Sequence of chain 1.A:
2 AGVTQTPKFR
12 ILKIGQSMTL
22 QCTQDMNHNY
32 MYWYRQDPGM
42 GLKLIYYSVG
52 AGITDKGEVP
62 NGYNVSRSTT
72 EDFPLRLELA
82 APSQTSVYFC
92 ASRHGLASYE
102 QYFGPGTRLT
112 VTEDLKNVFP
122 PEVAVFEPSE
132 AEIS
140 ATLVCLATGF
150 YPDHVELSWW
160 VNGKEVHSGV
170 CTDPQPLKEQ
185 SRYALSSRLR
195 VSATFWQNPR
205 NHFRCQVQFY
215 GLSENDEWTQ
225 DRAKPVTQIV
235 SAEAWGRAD

The protein below binds the small molecule below.
Small molecule (SMILES): CC(=O)N[C@@H]1[C@@H](O)[C@H](O)[C@@H](CO)O[C@H]1O

Binding-site contacts:
Ligand atom C7 contacts residue TYR47 of chain 1.A at 4.4 Å (hydrophobic).
Ligand atom C8 contacts residue TYR47 of chain 1.A at 3.7 Å (hydrophobic).
Ligand atom C2 contacts residue ASN65 of chain 1.A at 2.5 Å.
Ligand atom C1 contacts residue ASN65 of chain 1.A at 1.4 Å.
Ligand atom C7 contacts residue ASN65 of chain 1.A at 4.1 Å.
Ligand atom O5 contacts residue ASN65 of chain 1.A at 2.3 Å (h-bond).
Ligand atom C3 contacts residue ASN65 of chain 1.A at 3.8 Å.
Ligand atom C4 contacts residue ASN65 of chain 1.A at 4.2 Å.
Ligand atom C5 contacts residue ASN65 of chain 1.A at 3.6 Å.
Ligand atom N2 contacts residue ASN65 of chain 1.A at 3.0 Å (h-bond).